Binding-site contacts:
Ligand atom O4 contacts residue ASN201 of chain 1.A at 3.1 Å (h-bond).
Ligand atom O1 contacts residue ASP364 of chain 1.A at 2.5 Å (salt-bridge).
Ligand atom O6B contacts residue ARG318 of chain 1.A at 2.6 Å (salt-bridge).
Ligand atom O6A contacts residue PHE320 of chain 1.A at 3.7 Å.
Ligand atom O3 contacts residue ARG159 of chain 1.A at 3.0 Å (salt-bridge).
Ligand atom C5 contacts residue PHE320 of chain 1.A at 3.5 Å (hydrophobic).
Ligand atom O6B contacts residue TRP150 of chain 1.A at 3.8 Å.
Ligand atom O6A contacts residue ARG318 of chain 1.A at 2.9 Å (salt-bridge).
Ligand atom O1 contacts residue TYR393 of chain 1.A at 3.8 Å.
Ligand atom C5 contacts residue GLU285 of chain 1.A at 3.6 Å.
Ligand atom C3 contacts residue ARG159 of chain 1.A at 3.9 Å.
Ligand atom O2 contacts residue TYR393 of chain 1.A at 4.0 Å.
Ligand atom O6B contacts residue LYS359 of chain 1.A at 2.6 Å (salt-bridge).
Ligand atom C4 contacts residue TRP150 of chain 1.A at 3.8 Å (hydrophobic).
Ligand atom O6A contacts residue LYS281 of chain 1.A at 3.4 Å (salt-bridge).
Ligand atom O6B contacts residue PHE320 of chain 1.A at 3.4 Å.
Ligand atom O2 contacts residue HIS527 of chain 1.A at 3.7 Å.
Ligand atom O4 contacts residue GLU285 of chain 1.A at 3.7 Å.
Ligand atom C6 contacts residue PHE320 of chain 1.A at 3.3 Å (hydrophobic).
Ligand atom O2 contacts residue ARG159 of chain 1.A at 3.1 Å (salt-bridge).
Ligand atom O1 contacts residue GLU392 of chain 1.A at 2.7 Å (salt-bridge).
Ligand atom O2 contacts residue GLU392 of chain 1.A at 2.6 Å (salt-bridge).
Ligand atom O6A contacts residue VAL200 of chain 1.A at 3.8 Å.
Ligand atom O5 contacts residue TRP150 of chain 1.A at 3.7 Å.
Ligand atom O5 contacts residue LYS359 of chain 1.A at 3.1 Å (salt-bridge).
Ligand atom O5 contacts residue ASP364 of chain 1.A at 3.5 Å (salt-bridge).
Ligand atom C1 contacts residue LYS359 of chain 1.A at 4.1 Å.
Ligand atom O3 contacts residue GLU158 of chain 1.A at 2.6 Å (salt-bridge).
Ligand atom C6 contacts residue ARG318 of chain 1.A at 3.3 Å.
Ligand atom C3 contacts residue GLU158 of chain 1.A at 3.7 Å.
Ligand atom C2 contacts residue ARG159 of chain 1.A at 3.7 Å.
Ligand atom O5 contacts residue PHE320 of chain 1.A at 3.8 Å.
Ligand atom C6 contacts residue LYS359 of chain 1.A at 3.6 Å.
Ligand atom O4 contacts residue GLU158 of chain 1.A at 3.7 Å.
Ligand atom C1 contacts residue GLU392 of chain 1.A at 3.5 Å.
Ligand atom C1 contacts residue ASP364 of chain 1.A at 3.2 Å.
Ligand atom O1 contacts residue LYS359 of chain 1.A at 3.9 Å.
Ligand atom C4 contacts residue GLU285 of chain 1.A at 4.0 Å.
Ligand atom C5 contacts residue LYS359 of chain 1.A at 3.9 Å.
Ligand atom C2 contacts residue GLU392 of chain 1.A at 3.2 Å.

Sequence of chain 1.A:
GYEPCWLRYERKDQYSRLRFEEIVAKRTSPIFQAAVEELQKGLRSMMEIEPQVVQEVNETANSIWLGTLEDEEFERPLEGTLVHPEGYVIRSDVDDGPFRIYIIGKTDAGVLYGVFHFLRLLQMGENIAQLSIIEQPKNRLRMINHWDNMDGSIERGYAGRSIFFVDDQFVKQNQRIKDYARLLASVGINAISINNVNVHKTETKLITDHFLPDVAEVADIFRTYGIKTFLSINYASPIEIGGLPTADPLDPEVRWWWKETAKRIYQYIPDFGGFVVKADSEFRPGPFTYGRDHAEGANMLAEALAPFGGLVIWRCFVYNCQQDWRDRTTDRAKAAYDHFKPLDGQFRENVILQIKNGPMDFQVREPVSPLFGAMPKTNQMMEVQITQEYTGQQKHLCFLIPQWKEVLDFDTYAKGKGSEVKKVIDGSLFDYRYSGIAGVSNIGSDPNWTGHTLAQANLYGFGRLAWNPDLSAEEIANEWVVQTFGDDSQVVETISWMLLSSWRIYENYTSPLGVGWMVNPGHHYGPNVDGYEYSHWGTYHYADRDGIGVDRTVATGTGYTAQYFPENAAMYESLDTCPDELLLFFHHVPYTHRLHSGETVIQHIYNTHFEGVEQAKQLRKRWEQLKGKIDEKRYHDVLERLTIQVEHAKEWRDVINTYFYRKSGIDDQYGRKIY

A protein and the small-molecule ligand that binds it are described below.
Small molecule (SMILES): O=C(O)[C@H]1O[C@H](O)[C@H](O)[C@@H](O)[C@@H]1O